This protein binds this small molecule.
Small molecule (SMILES): O=C(O)[C@@H]1O[C@H](O[C@H]2[C@@H](OS(=O)(=O)O)O[C@@H](O)[C@H](NS(=O)(=O)O)[C@H]2O)[C@@H](OS(=O)(=O)O)[C@H](O)[C@@H]1O

Sequence of chain 9.D:
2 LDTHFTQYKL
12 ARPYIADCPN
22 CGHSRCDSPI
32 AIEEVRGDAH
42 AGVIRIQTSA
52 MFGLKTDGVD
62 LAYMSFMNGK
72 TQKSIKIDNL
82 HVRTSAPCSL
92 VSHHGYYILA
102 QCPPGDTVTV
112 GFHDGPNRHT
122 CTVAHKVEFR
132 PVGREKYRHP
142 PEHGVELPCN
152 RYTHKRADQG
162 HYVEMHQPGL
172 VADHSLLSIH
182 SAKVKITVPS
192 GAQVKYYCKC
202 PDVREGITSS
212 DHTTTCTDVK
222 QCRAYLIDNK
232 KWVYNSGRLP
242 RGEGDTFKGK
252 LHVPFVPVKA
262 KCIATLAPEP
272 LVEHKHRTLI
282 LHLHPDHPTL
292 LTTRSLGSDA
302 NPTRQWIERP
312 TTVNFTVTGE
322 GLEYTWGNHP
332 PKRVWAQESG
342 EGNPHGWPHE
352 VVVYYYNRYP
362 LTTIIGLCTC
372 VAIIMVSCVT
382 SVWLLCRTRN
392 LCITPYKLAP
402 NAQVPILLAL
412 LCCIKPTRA

Sequence of chain 9.F:
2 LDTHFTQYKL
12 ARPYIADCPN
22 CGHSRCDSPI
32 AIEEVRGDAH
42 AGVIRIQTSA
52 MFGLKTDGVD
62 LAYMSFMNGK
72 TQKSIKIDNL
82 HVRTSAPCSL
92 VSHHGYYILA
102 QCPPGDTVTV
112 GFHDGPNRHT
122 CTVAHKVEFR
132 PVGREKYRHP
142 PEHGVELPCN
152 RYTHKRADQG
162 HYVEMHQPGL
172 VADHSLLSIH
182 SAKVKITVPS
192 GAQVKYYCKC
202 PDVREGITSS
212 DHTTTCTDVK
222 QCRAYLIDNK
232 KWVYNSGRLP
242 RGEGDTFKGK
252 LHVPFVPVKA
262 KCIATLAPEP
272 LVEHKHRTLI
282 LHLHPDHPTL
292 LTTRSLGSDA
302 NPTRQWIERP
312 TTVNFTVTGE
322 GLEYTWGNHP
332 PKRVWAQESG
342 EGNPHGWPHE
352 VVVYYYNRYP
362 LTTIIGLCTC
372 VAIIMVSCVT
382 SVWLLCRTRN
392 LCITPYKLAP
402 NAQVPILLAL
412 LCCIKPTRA

Sequence of chain 9.H:
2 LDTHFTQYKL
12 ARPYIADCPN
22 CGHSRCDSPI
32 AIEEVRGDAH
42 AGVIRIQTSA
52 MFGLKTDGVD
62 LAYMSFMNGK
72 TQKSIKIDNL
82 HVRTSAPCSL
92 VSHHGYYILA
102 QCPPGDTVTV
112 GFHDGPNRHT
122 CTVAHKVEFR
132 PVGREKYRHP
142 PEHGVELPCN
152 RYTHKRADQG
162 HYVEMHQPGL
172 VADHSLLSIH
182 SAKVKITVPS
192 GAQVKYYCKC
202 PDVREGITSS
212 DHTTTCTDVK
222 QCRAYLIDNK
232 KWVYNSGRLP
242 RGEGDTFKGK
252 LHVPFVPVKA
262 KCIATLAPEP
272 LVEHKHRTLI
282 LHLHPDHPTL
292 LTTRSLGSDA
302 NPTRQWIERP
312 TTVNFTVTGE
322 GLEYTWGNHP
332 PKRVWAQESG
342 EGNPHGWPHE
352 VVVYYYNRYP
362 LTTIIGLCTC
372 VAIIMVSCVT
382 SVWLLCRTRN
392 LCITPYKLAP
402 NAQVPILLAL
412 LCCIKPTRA

Binding-site contacts:
Ligand atom OAH contacts residue ASN80 of chain 9.D at 3.2 Å (h-bond).
Ligand atom SAG contacts residue ASN80 of chain 9.D at 4.3 Å.
Ligand atom SBB contacts residue HIS114 of chain 9.D at 4.2 Å.
Ligand atom SAG contacts residue HIS82 of chain 9.D at 3.7 Å.
Ligand atom OAB contacts residue ARG119 of chain 9.H at 3.5 Å.
Ligand atom C1 contacts residue HIS114 of chain 9.H at 3.5 Å.
Ligand atom O5 contacts residue HIS82 of chain 9.H at 3.2 Å (h-bond).
Ligand atom OAF contacts residue HIS114 of chain 9.H at 4.1 Å.
Ligand atom OBI contacts residue HIS114 of chain 9.F at 3.0 Å (h-bond).
Ligand atom C5 contacts residue HIS82 of chain 9.H at 4.0 Å.
Ligand atom OBA contacts residue HIS82 of chain 9.D at 4.2 Å.
Ligand atom C3 contacts residue HIS82 of chain 9.D at 4.3 Å.
Ligand atom OBA contacts residue HIS114 of chain 9.D at 3.0 Å (h-bond).
Ligand atom O3 contacts residue HIS82 of chain 9.D at 3.9 Å.
Ligand atom OBF contacts residue HIS82 of chain 9.F at 3.9 Å.
Ligand atom O2 contacts residue HIS82 of chain 9.F at 4.0 Å.
Ligand atom O4 contacts residue ASN80 of chain 9.D at 3.1 Å (h-bond).
Ligand atom C6 contacts residue ASN80 of chain 9.D at 3.8 Å.
Ligand atom C1 contacts residue HIS82 of chain 9.H at 3.7 Å.
Ligand atom C4 contacts residue ASN80 of chain 9.D at 4.0 Å.
Ligand atom OBC contacts residue HIS114 of chain 9.D at 4.1 Å.
Ligand atom OAB contacts residue HIS114 of chain 9.H at 3.3 Å.
Ligand atom O1 contacts residue HIS82 of chain 9.H at 3.6 Å.
Ligand atom SBG contacts residue HIS82 of chain 9.F at 4.0 Å.
Ligand atom O4 contacts residue HIS114 of chain 9.D at 3.6 Å.
Ligand atom O3 contacts residue HIS114 of chain 9.D at 3.3 Å (h-bond).
Ligand atom OBE contacts residue HIS82 of chain 9.F at 2.9 Å (h-bond).
Ligand atom N2 contacts residue HIS114 of chain 9.H at 4.1 Å.
Ligand atom O6B contacts residue ASN80 of chain 9.D at 3.0 Å (h-bond).
Ligand atom OBF contacts residue HIS114 of chain 9.F at 3.9 Å.
Ligand atom OBH contacts residue HIS114 of chain 9.F at 3.1 Å (h-bond).
Ligand atom SBG contacts residue HIS114 of chain 9.F at 3.5 Å (h-bond).
Ligand atom OAH contacts residue HIS82 of chain 9.D at 3.1 Å (h-bond).
Ligand atom O1 contacts residue HIS114 of chain 9.H at 2.8 Å (h-bond).
Ligand atom C2 contacts residue HIS82 of chain 9.D at 4.2 Å.
Ligand atom OBI contacts residue HIS82 of chain 9.F at 2.9 Å.
Ligand atom OAF contacts residue HIS82 of chain 9.D at 3.2 Å (h-bond).
Ligand atom OBC contacts residue HIS82 of chain 9.F at 3.2 Å (h-bond).
Ligand atom SBB contacts residue HIS82 of chain 9.F at 3.5 Å (h-bond).
Ligand atom SAG contacts residue HIS114 of chain 9.H at 4.1 Å.